Binding-site contacts:
Ligand atom O3 contacts residue GLY87 of chain 1.A at 3.1 Å (h-bond).
Ligand atom C15 contacts residue TYR144 of chain 1.A at 3.6 Å (hydrophobic).
Ligand atom O4 contacts residue PHE140 of chain 1.A at 3.7 Å.
Ligand atom C5 contacts residue TYR50 of chain 1.A at 3.2 Å (hydrophobic).
Ligand atom O24 contacts residue TYR144 of chain 1.A at 2.9 Å.
Ligand atom C1 contacts residue TYR50 of chain 1.A at 3.7 Å (hydrophobic).
Ligand atom C27 contacts residue TYR50 of chain 1.A at 3.7 Å (hydrophobic).
Ligand atom O3 contacts residue TYR144 of chain 1.A at 3.7 Å.
Ligand atom O24 contacts residue GLY87 of chain 1.A at 3.7 Å.
Ligand atom N2 contacts residue GLY87 of chain 1.A at 3.2 Å.
Ligand atom N3 contacts residue TYR144 of chain 1.A at 2.8 Å.
Ligand atom O3 contacts residue ASN85 of chain 1.A at 2.8 Å (h-bond).
Ligand atom C31 contacts residue GLU78 of chain 1.A at 3.7 Å.
Ligand atom C24 contacts residue PHE46 of chain 1.A at 3.5 Å (hydrophobic).
Ligand atom O24 contacts residue VAL90 of chain 1.A at 3.1 Å.
Ligand atom C7 contacts residue TYR50 of chain 1.A at 3.2 Å (hydrophobic).
Ligand atom C8 contacts residue GLY87 of chain 1.A at 3.7 Å.
Ligand atom C13 contacts residue TYR144 of chain 1.A at 3.2 Å (hydrophobic).
Ligand atom O4 contacts residue TYR144 of chain 1.A at 2.9 Å.
Ligand atom C3 contacts residue LEU79 of chain 1.A at 3.5 Å (hydrophobic).
Ligand atom C21 contacts residue PHE46 of chain 1.A at 3.6 Å (hydrophobic).
Ligand atom C25 contacts residue TYR144 of chain 1.A at 3.6 Å (hydrophobic).
Ligand atom N2 contacts residue ASN85 of chain 1.A at 3.7 Å.
Ligand atom C12 contacts residue TYR144 of chain 1.A at 3.2 Å (hydrophobic).
Ligand atom C4 contacts residue LEU79 of chain 1.A at 3.7 Å (hydrophobic).
Ligand atom C8 contacts residue ARG88 of chain 1.A at 3.4 Å.
Ligand atom C23 contacts residue GLY87 of chain 1.A at 3.4 Å.
Ligand atom C9 contacts residue PHE46 of chain 1.A at 3.6 Å (hydrophobic).
Ligand atom N4 contacts residue TYR144 of chain 1.A at 3.2 Å.
Ligand atom C12 contacts residue GLY87 of chain 1.A at 3.4 Å.
Ligand atom C24 contacts residue VAL90 of chain 1.A at 3.5 Å (hydrophobic).
Ligand atom C23 contacts residue PHE46 of chain 1.A at 3.3 Å (hydrophobic).
Ligand atom S14 contacts residue ASN85 of chain 1.A at 3.6 Å (h-bond).
Ligand atom C36 contacts residue LEU57 of chain 1.A at 3.3 Å (hydrophobic).
Ligand atom C9 contacts residue ARG88 of chain 1.A at 3.5 Å.
Ligand atom O24 contacts residue TRP86 of chain 1.A at 3.5 Å (h-bond).
Ligand atom O24 contacts residue PHE140 of chain 1.A at 3.2 Å.
Ligand atom C11 contacts residue TYR144 of chain 1.A at 3.4 Å (hydrophobic).
Ligand atom C14 contacts residue TYR144 of chain 1.A at 3.3 Å (hydrophobic).
Ligand atom C22 contacts residue PHE46 of chain 1.A at 3.2 Å (hydrophobic).

The protein below binds the small molecule below.
Small molecule (SMILES): COC1(Cc2ccccc2)CCN(c2ccc(C(=O)NS(=O)(=O)c3ccc(NC(C)(C)CSc4ccccc4)c([N+](=O)[O-])c3)cc2)CC1

Sequence of chain 1.A:
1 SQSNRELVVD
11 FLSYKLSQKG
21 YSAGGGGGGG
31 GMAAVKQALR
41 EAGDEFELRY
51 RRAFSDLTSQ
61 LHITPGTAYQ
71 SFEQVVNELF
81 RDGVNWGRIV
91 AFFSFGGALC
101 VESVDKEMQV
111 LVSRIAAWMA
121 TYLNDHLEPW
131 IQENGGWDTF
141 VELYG